Sequence of chain 1.A:
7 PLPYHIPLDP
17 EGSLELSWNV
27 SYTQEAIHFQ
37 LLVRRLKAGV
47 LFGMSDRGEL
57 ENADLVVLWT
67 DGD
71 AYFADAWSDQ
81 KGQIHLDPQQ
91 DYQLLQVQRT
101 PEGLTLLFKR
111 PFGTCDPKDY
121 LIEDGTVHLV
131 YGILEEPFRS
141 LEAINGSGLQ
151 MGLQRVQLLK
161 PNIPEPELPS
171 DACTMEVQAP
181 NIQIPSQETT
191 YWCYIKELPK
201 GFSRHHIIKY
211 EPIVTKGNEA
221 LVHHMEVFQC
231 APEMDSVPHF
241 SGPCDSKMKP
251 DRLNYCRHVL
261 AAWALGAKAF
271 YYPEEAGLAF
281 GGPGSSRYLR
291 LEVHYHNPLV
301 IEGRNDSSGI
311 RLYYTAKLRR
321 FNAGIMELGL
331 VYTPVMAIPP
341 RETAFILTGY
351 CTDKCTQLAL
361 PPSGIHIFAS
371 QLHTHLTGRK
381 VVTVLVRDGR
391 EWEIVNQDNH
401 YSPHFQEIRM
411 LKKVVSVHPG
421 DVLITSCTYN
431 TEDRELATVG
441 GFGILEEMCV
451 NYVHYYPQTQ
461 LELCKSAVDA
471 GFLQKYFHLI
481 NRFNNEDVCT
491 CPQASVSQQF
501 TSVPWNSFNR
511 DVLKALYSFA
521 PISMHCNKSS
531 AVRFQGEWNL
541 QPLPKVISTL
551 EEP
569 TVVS

Binding-site contacts:
Ligand atom C5 contacts residue PHE138 of chain 1.A at 3.8 Å (hydrophobic).
Ligand atom O5 contacts residue ASN145 of chain 1.A at 2.5 Å (h-bond).
Ligand atom C7 contacts residue SER147 of chain 1.A at 4.1 Å.
Ligand atom C3 contacts residue ASN145 of chain 1.A at 3.7 Å.
Ligand atom N2 contacts residue SER147 of chain 1.A at 3.3 Å (h-bond).
Ligand atom O5 contacts residue ALA143 of chain 1.A at 4.3 Å.
Ligand atom O4 contacts residue GLU136 of chain 1.A at 4.3 Å.
Ligand atom C2 contacts residue SER147 of chain 1.A at 3.6 Å.
Ligand atom C8 contacts residue ASN145 of chain 1.A at 3.9 Å.
Ligand atom C7 contacts residue ASN145 of chain 1.A at 2.8 Å.
Ligand atom C5 contacts residue ASN145 of chain 1.A at 3.7 Å.
Ligand atom O5 contacts residue PHE138 of chain 1.A at 4.3 Å.
Ligand atom O6 contacts residue PHE138 of chain 1.A at 4.0 Å.
Ligand atom O6 contacts residue ALA143 of chain 1.A at 4.0 Å.
Ligand atom C3 contacts residue SER147 of chain 1.A at 3.9 Å.
Ligand atom N2 contacts residue ASN145 of chain 1.A at 2.6 Å (h-bond).
Ligand atom O7 contacts residue ASN145 of chain 1.A at 2.8 Å (h-bond).
Ligand atom O5 contacts residue SER147 of chain 1.A at 4.2 Å.
Ligand atom C1 contacts residue ASN145 of chain 1.A at 1.5 Å.
Ligand atom C1 contacts residue SER147 of chain 1.A at 3.0 Å.
Ligand atom C2 contacts residue ASN145 of chain 1.A at 2.4 Å.
Ligand atom C5 contacts residue SER147 of chain 1.A at 4.5 Å.
Ligand atom C6 contacts residue PHE138 of chain 1.A at 3.4 Å (hydrophobic).
Ligand atom C4 contacts residue ASN145 of chain 1.A at 4.3 Å.

A small-molecule ligand and the protein it binds are described below.
Small molecule (SMILES): CC(=O)N[C@H]1[C@H](O[C@H]2[C@H](O)[C@@H](NC(C)=O)CO[C@@H]2CO)O[C@H](CO)[C@@H](O[C@@H]2O[C@H](CO)[C@@H](O)[C@H](O)[C@@H]2O)[C@@H]1O